A small-molecule ligand and the protein it binds are described below.
Small molecule (SMILES): O=C(CSC(=O)[C@H](Cc1ccccc1)CC(F)(F)F)c1ccccc1

Binding-site contacts:
Ligand atom F1 contacts residue LEU101 of chain 1.B at 3.5 Å.
Ligand atom O1 contacts residue GLY47 of chain 1.B at 3.5 Å (h-bond).
Ligand atom C8 contacts residue TRP97 of chain 1.B at 3.8 Å (hydrophobic).
Ligand atom F2 contacts residue GLN52 of chain 1.B at 3.0 Å.
Ligand atom C14 contacts residue VAL43 of chain 1.B at 3.8 Å (hydrophobic).
Ligand atom F1 contacts residue NI1 of chain 1.F at 2.1 Å.
Ligand atom C10 contacts residue HIS142 of chain 1.B at 3.5 Å.
Ligand atom C11 contacts residue GLU143 of chain 1.B at 3.4 Å.
Ligand atom C2 contacts residue VAL46 of chain 1.B at 3.8 Å (hydrophobic).
Ligand atom F1 contacts residue GLY99 of chain 1.B at 3.8 Å.
Ligand atom C contacts residue GLY44 of chain 1.B at 3.8 Å.
Ligand atom C4 contacts residue GLU143 of chain 1.B at 3.6 Å.
Ligand atom F contacts residue HIS146 of chain 1.B at 3.3 Å.
Ligand atom F1 contacts residue HIS142 of chain 1.B at 3.2 Å.
Ligand atom C5 contacts residue GLY99 of chain 1.B at 3.6 Å.
Ligand atom C7 contacts residue GLY99 of chain 1.B at 3.6 Å.
Ligand atom C12 contacts residue GLN52 of chain 1.B at 3.8 Å.
Ligand atom C1 contacts residue LEU101 of chain 1.B at 3.5 Å (hydrophobic).
Ligand atom C4 contacts residue VAL46 of chain 1.B at 3.6 Å (hydrophobic).
Ligand atom F contacts residue NI1 of chain 1.F at 2.5 Å.
Ligand atom F contacts residue GLU143 of chain 1.B at 2.5 Å.
Ligand atom F2 contacts residue NI1 of chain 1.F at 3.5 Å.
Ligand atom C12 contacts residue GLY47 of chain 1.B at 3.7 Å.
Ligand atom C11 contacts residue GLY47 of chain 1.B at 3.2 Å.
Ligand atom O1 contacts residue GLY45 of chain 1.B at 3.2 Å.
Ligand atom O1 contacts residue VAL46 of chain 1.B at 2.6 Å (h-bond).
Ligand atom F1 contacts residue CYS100 of chain 1.B at 2.9 Å.
Ligand atom C6 contacts residue GLY99 of chain 1.B at 3.2 Å.
Ligand atom C4 contacts residue HIS142 of chain 1.B at 3.8 Å.
Ligand atom F2 contacts residue LEU101 of chain 1.B at 3.2 Å.
Ligand atom C12 contacts residue NI1 of chain 1.F at 2.8 Å.
Ligand atom C8 contacts residue GLU98 of chain 1.B at 3.8 Å.
Ligand atom C3 contacts residue GLY99 of chain 1.B at 3.7 Å.
Ligand atom F2 contacts residue GLY47 of chain 1.B at 3.6 Å.
Ligand atom C9 contacts residue HIS142 of chain 1.B at 3.8 Å.
Ligand atom F contacts residue GLY47 of chain 1.B at 3.8 Å.
Ligand atom F contacts residue GLN52 of chain 1.B at 3.0 Å.
Ligand atom C7 contacts residue GLU98 of chain 1.B at 3.7 Å.
Ligand atom C12 contacts residue GLU143 of chain 1.B at 3.4 Å.
Ligand atom F contacts residue HIS142 of chain 1.B at 3.8 Å.

Sequence of chain 1.B:
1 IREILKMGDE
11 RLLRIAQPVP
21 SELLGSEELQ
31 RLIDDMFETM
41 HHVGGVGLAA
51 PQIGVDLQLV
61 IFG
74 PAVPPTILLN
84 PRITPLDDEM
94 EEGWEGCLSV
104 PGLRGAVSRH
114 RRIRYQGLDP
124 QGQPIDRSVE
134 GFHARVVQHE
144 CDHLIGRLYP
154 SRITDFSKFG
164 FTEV